Sequence of chain 2.B:
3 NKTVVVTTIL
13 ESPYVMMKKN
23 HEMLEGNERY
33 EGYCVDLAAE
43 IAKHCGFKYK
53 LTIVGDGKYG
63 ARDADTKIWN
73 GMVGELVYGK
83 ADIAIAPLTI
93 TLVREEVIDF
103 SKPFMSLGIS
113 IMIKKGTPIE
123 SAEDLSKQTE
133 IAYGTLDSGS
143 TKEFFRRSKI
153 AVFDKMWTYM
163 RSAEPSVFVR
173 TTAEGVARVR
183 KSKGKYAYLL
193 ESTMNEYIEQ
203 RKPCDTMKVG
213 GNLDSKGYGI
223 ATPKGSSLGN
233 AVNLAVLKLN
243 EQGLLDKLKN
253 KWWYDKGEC

A protein and the small-molecule ligand that binds it are described below.
Small molecule (SMILES): N[C@@H](Cn1cc(Br)c(=O)[nH]c1=O)C(=O)O

Binding-site contacts:
Ligand atom N8 contacts residue TYR220 of chain 2.B at 3.7 Å.
Ligand atom O91 contacts residue ARG96 of chain 2.B at 2.6 Å (salt-bridge).
Ligand atom O91 contacts residue TYR61 of chain 2.B at 3.6 Å.
Ligand atom N1 contacts residue GLU193 of chain 2.B at 3.5 Å (salt-bridge).
Ligand atom C2 contacts residue LEU138 of chain 2.B at 3.7 Å (hydrophobic).
Ligand atom C4 contacts residue THR143 of chain 2.B at 3.7 Å.
Ligand atom O91 contacts residue LEU90 of chain 2.B at 3.7 Å.
Ligand atom C6 contacts residue LEU138 of chain 2.B at 3.8 Å (hydrophobic).
Ligand atom O4 contacts residue GLU193 of chain 2.B at 3.0 Å (salt-bridge).
Ligand atom C9 contacts residue SER142 of chain 2.B at 3.5 Å.
Ligand atom C8 contacts residue THR91 of chain 2.B at 3.4 Å.
Ligand atom C6 contacts residue GLU193 of chain 2.B at 3.1 Å.
Ligand atom C4 contacts residue GLU193 of chain 2.B at 3.5 Å.
Ligand atom N8 contacts residue PRO89 of chain 2.B at 2.9 Å (h-bond).
Ligand atom C8 contacts residue GLU193 of chain 2.B at 3.5 Å.
Ligand atom O92 contacts residue TYR61 of chain 2.B at 3.5 Å.
Ligand atom C7 contacts residue TYR61 of chain 2.B at 3.5 Å (hydrophobic).
Ligand atom O92 contacts residue SER142 of chain 2.B at 3.0 Å (h-bond).
Ligand atom O2 contacts residue GLY141 of chain 2.B at 3.6 Å.
Ligand atom C5 contacts residue GLU193 of chain 2.B at 3.4 Å.
Ligand atom N3 contacts residue THR143 of chain 2.B at 2.7 Å (h-bond).
Ligand atom C8 contacts residue SER142 of chain 2.B at 3.4 Å.
Ligand atom C9 contacts residue ARG96 of chain 2.B at 3.3 Å.
Ligand atom O92 contacts residue ARG96 of chain 2.B at 2.8 Å (salt-bridge).
Ligand atom O4 contacts residue LEU192 of chain 2.B at 3.0 Å.
Ligand atom BR5 contacts residue THR174 of chain 2.B at 3.6 Å.
Ligand atom N8 contacts residue GLU193 of chain 2.B at 2.9 Å (salt-bridge).
Ligand atom O2 contacts residue SER142 of chain 2.B at 3.2 Å (h-bond).
Ligand atom C9 contacts residue TYR61 of chain 2.B at 3.7 Å (hydrophobic).
Ligand atom BR5 contacts residue MET196 of chain 2.B at 3.8 Å.
Ligand atom C2 contacts residue THR143 of chain 2.B at 3.2 Å.
Ligand atom C2 contacts residue GLU193 of chain 2.B at 3.8 Å.
Ligand atom O91 contacts residue THR91 of chain 2.B at 2.9 Å (h-bond).
Ligand atom O4 contacts residue THR143 of chain 2.B at 3.9 Å.
Ligand atom C9 contacts residue THR91 of chain 2.B at 3.6 Å.
Ligand atom N1 contacts residue LEU138 of chain 2.B at 3.6 Å.
Ligand atom N8 contacts residue THR91 of chain 2.B at 2.8 Å (h-bond).
Ligand atom O2 contacts residue THR143 of chain 2.B at 3.0 Å (h-bond).
Ligand atom O92 contacts residue GLY141 of chain 2.B at 3.3 Å.
Ligand atom N3 contacts residue GLU193 of chain 2.B at 3.7 Å.